Binding-site contacts:
Ligand atom O3 contacts residue TYR86 of chain 1.E at 2.7 Å (h-bond).
Ligand atom O4 contacts residue HIS42 of chain 1.E at 2.8 Å (h-bond).
Ligand atom O3 contacts residue TYR31 of chain 1.E at 3.6 Å.
Ligand atom O2 contacts residue TYR31 of chain 1.E at 3.2 Å.
Ligand atom C2 contacts residue TYR31 of chain 1.E at 4.0 Å (hydrophobic).
Ligand atom O5 contacts residue TYR33 of chain 1.E at 3.4 Å (h-bond).
Ligand atom C1 contacts residue TRP5 of chain 1.E at 3.8 Å (hydrophobic).
Ligand atom C4 contacts residue TRP88 of chain 1.E at 3.8 Å (hydrophobic).
Ligand atom C6 contacts residue TYR31 of chain 1.E at 4.0 Å (hydrophobic).
Ligand atom O4 contacts residue TYR76 of chain 1.E at 3.9 Å.
Ligand atom O3 contacts residue LYS37 of chain 1.E at 2.8 Å (salt-bridge).
Ligand atom O6 contacts residue TYR33 of chain 1.E at 3.7 Å.
Ligand atom C4 contacts residue TYR76 of chain 1.E at 3.7 Å (hydrophobic).
Ligand atom C5 contacts residue TYR33 of chain 1.E at 3.8 Å (hydrophobic).
Ligand atom O6 contacts residue LYS37 of chain 1.E at 3.9 Å.
Ligand atom O5 contacts residue TYR76 of chain 1.E at 3.2 Å (h-bond).
Ligand atom O3 contacts residue GLU23 of chain 1.E at 2.7 Å (salt-bridge).
Ligand atom C6 contacts residue GLU19 of chain 1.E at 3.5 Å.
Ligand atom C1 contacts residue TYR76 of chain 1.E at 3.8 Å (hydrophobic).
Ligand atom C5 contacts residue TRP88 of chain 1.E at 3.9 Å (hydrophobic).
Ligand atom C2 contacts residue TYR76 of chain 1.E at 3.5 Å (hydrophobic).
Ligand atom O6 contacts residue GLU19 of chain 1.E at 2.8 Å (salt-bridge).
Ligand atom C5 contacts residue TYR76 of chain 1.E at 3.9 Å (hydrophobic).
Ligand atom O3 contacts residue TRP88 of chain 1.E at 4.0 Å.
Ligand atom C3 contacts residue TYR86 of chain 1.E at 4.0 Å (hydrophobic).
Ligand atom C3 contacts residue TRP88 of chain 1.E at 3.9 Å (hydrophobic).
Ligand atom O4 contacts residue TYR76 of chain 1.E at 2.7 Å (h-bond).
Ligand atom C6 contacts residue HIS42 of chain 1.E at 3.7 Å.
Ligand atom C6 contacts residue VAL40 of chain 1.E at 3.7 Å (hydrophobic).
Ligand atom C3 contacts residue TYR33 of chain 1.E at 3.8 Å (hydrophobic).
Ligand atom O6 contacts residue VAL40 of chain 1.E at 3.8 Å.
Ligand atom O3 contacts residue TRP5 of chain 1.E at 3.7 Å.
Ligand atom O2 contacts residue LYS37 of chain 1.E at 3.5 Å.
Ligand atom C4 contacts residue HIS42 of chain 1.E at 3.7 Å.
Ligand atom C2 contacts residue LYS37 of chain 1.E at 3.9 Å.
Ligand atom C3 contacts residue GLU23 of chain 1.E at 3.6 Å.
Ligand atom O4 contacts residue TYR33 of chain 1.E at 3.6 Å.
Ligand atom O4 contacts residue TYR86 of chain 1.E at 3.6 Å.
Ligand atom C6 contacts residue TRP88 of chain 1.E at 3.7 Å (hydrophobic).
Ligand atom C3 contacts residue LYS37 of chain 1.E at 3.9 Å.

Sequence of chain 1.E:
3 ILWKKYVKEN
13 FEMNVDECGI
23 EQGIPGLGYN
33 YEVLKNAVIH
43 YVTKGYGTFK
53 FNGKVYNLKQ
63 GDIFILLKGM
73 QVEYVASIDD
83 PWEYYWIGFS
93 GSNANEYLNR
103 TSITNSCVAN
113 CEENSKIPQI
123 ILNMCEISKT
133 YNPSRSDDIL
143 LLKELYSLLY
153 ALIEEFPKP

This small molecule binds to this protein.
Small molecule (SMILES): OC[C@H]1O[C@@H](O[C@H]2[C@H](O)[C@@H](O)[C@H](O)O[C@@H]2CO)[C@H](O)[C@@H](O)[C@H]1O